Binding-site contacts:
Ligand atom C02 contacts residue ARG46 of chain 2.A at 3.4 Å.
Ligand atom C20 contacts residue PRO172 of chain 2.A at 3.8 Å (hydrophobic).
Ligand atom F17 contacts residue LEU223 of chain 2.A at 3.7 Å.
Ligand atom F17 contacts residue VAL9 of chain 2.B at 3.2 Å.
Ligand atom C14 contacts residue LEU223 of chain 2.A at 4.1 Å (hydrophobic).
Ligand atom F16 contacts residue ILE224 of chain 2.A at 3.3 Å.
Ligand atom C02 contacts residue ILE173 of chain 2.A at 4.0 Å (hydrophobic).
Ligand atom C14 contacts residue ILE224 of chain 2.A at 3.9 Å (hydrophobic).
Ligand atom C02 contacts residue PHE124 of chain 2.A at 4.0 Å (hydrophobic).
Ligand atom C19 contacts residue ASP220 of chain 2.A at 3.6 Å.
Ligand atom O22 contacts residue PHE124 of chain 2.A at 3.6 Å.
Ligand atom C06 contacts residue PHE124 of chain 2.A at 4.0 Å (hydrophobic).
Ligand atom O22 contacts residue ASN47 of chain 2.A at 3.9 Å.
Ligand atom S01 contacts residue CYS43 of chain 2.A at 2.0 Å (h-bond).
Ligand atom C04 contacts residue PHE124 of chain 2.A at 3.4 Å (hydrophobic).
Ligand atom S01 contacts residue ARG46 of chain 2.A at 3.7 Å.
Ligand atom O22 contacts residue CYS43 of chain 2.A at 3.9 Å.
Ligand atom N05 contacts residue PHE124 of chain 2.A at 3.6 Å.
Ligand atom C19 contacts residue PRO172 of chain 2.A at 4.0 Å (hydrophobic).
Ligand atom F16 contacts residue LEU223 of chain 2.A at 3.6 Å.
Ligand atom C12 contacts residue ILE224 of chain 2.A at 4.1 Å (hydrophobic).
Ligand atom C06 contacts residue ASN47 of chain 2.A at 3.2 Å.
Ligand atom F16 contacts residue VAL9 of chain 2.B at 3.7 Å.
Ligand atom C03 contacts residue ILE173 of chain 2.A at 3.4 Å (hydrophobic).
Ligand atom C14 contacts residue VAL9 of chain 2.B at 3.7 Å (hydrophobic).
Ligand atom C14 contacts residue ASP220 of chain 2.A at 4.1 Å.
Ligand atom C09 contacts residue ILE173 of chain 2.A at 4.0 Å (hydrophobic).
Ligand atom C03 contacts residue PHE124 of chain 2.A at 3.4 Å (hydrophobic).
Ligand atom C11 contacts residue PRO172 of chain 2.A at 4.0 Å (hydrophobic).
Ligand atom C12 contacts residue VAL9 of chain 2.B at 3.6 Å (hydrophobic).
Ligand atom C18 contacts residue ASP220 of chain 2.A at 3.6 Å.
Ligand atom F15 contacts residue ASP220 of chain 2.A at 2.8 Å.
Ligand atom C02 contacts residue CYS43 of chain 2.A at 3.8 Å (hydrophobic).
Ligand atom C13 contacts residue ILE224 of chain 2.A at 4.1 Å (hydrophobic).
Ligand atom C07 contacts residue ASN47 of chain 2.A at 3.8 Å.
Ligand atom F15 contacts residue ILE224 of chain 2.A at 3.6 Å.
Ligand atom F15 contacts residue LEU223 of chain 2.A at 3.5 Å.
Ligand atom C10 contacts residue ILE173 of chain 2.A at 3.7 Å (hydrophobic).
Ligand atom C09 contacts residue PRO172 of chain 2.A at 3.9 Å (hydrophobic).
Ligand atom C13 contacts residue VAL9 of chain 2.B at 3.7 Å (hydrophobic).

Sequence of chain 2.B:
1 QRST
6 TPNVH

The small molecule below binds the protein below.
Small molecule (SMILES): CN(C)CCSSCCC(=O)N1CCC(O)(c2cccc(C(F)(F)F)c2)CC1

Sequence of chain 2.A:
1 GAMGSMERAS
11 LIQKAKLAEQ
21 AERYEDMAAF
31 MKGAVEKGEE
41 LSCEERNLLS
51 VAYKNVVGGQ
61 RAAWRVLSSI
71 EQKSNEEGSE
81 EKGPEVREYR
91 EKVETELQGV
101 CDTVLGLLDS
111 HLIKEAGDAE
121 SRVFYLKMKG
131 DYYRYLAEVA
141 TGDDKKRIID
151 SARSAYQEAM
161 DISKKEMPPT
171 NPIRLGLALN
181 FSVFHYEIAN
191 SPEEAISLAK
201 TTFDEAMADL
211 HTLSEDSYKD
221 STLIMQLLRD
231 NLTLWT